Sequence of chain 1.B:
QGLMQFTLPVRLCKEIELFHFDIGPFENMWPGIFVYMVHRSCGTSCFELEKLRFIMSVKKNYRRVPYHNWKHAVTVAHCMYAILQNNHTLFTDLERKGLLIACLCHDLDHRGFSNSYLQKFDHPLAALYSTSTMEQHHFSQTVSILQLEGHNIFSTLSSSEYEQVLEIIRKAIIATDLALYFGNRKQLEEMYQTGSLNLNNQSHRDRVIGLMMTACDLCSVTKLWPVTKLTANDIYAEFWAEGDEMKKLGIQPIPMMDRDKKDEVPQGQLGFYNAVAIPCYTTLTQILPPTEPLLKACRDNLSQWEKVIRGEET

Binding-site contacts:
Ligand atom N9 contacts residue MET267 of chain 1.B at 3.4 Å (h-bond).
Ligand atom N20 contacts residue THR242 of chain 1.B at 3.7 Å.
Ligand atom C10 contacts residue MET267 of chain 1.B at 3.4 Å (hydrophobic).
Ligand atom C8 contacts residue PHE283 of chain 1.B at 3.5 Å (hydrophobic).
Ligand atom C28 contacts residue SER231 of chain 1.B at 2.9 Å.
Ligand atom C10 contacts residue PHE283 of chain 1.B at 3.6 Å (hydrophobic).
Ligand atom C11 contacts residue GLN280 of chain 1.B at 3.8 Å.
Ligand atom C23 contacts residue SER231 of chain 1.B at 3.7 Å.
Ligand atom C1 contacts residue PHE283 of chain 1.B at 3.4 Å (hydrophobic).
Ligand atom C29 contacts residue LEU229 of chain 1.B at 3.9 Å (hydrophobic).
Ligand atom C12 contacts residue PHE250 of chain 1.B at 3.9 Å (hydrophobic).
Ligand atom N7 contacts residue MET267 of chain 1.B at 3.4 Å (h-bond).
Ligand atom C23 contacts residue THR239 of chain 1.B at 3.2 Å.
Ligand atom C25 contacts residue LEU229 of chain 1.B at 3.6 Å (hydrophobic).
Ligand atom C27 contacts residue GLN280 of chain 1.B at 3.1 Å.
Ligand atom C4 contacts residue LEU189 of chain 1.B at 3.6 Å (hydrophobic).
Ligand atom C26 contacts residue GLY279 of chain 1.B at 3.3 Å.
Ligand atom C11 contacts residue MET267 of chain 1.B at 3.5 Å (hydrophobic).
Ligand atom C16 contacts residue PHE283 of chain 1.B at 3.8 Å (hydrophobic).
Ligand atom O18 contacts residue GLN280 of chain 1.B at 2.9 Å (h-bond).
Ligand atom N20 contacts residue SER231 of chain 1.B at 2.7 Å (h-bond).
Ligand atom C11 contacts residue TYR247 of chain 1.B at 3.6 Å (hydrophobic).
Ligand atom N14 contacts residue PHE283 of chain 1.B at 3.5 Å.
Ligand atom N19 contacts residue GLN280 of chain 1.B at 3.7 Å.
Ligand atom C12 contacts residue PHE283 of chain 1.B at 3.9 Å (hydrophobic).
Ligand atom C27 contacts residue ALA243 of chain 1.B at 3.9 Å (hydrophobic).
Ligand atom N20 contacts residue ILE246 of chain 1.B at 3.5 Å.
Ligand atom C21 contacts residue VAL232 of chain 1.B at 3.9 Å (hydrophobic).
Ligand atom N9 contacts residue PHE283 of chain 1.B at 3.5 Å.
Ligand atom C13 contacts residue MET267 of chain 1.B at 3.5 Å (hydrophobic).
Ligand atom N15 contacts residue PHE283 of chain 1.B at 3.5 Å.
Ligand atom C24 contacts residue PHE283 of chain 1.B at 3.8 Å (hydrophobic).
Ligand atom N19 contacts residue THR239 of chain 1.B at 3.7 Å.
Ligand atom C3 contacts residue LEU189 of chain 1.B at 3.6 Å (hydrophobic).
Ligand atom C6 contacts residue PHE283 of chain 1.B at 3.5 Å (hydrophobic).
Ligand atom N14 contacts residue PHE250 of chain 1.B at 3.8 Å.
Ligand atom N19 contacts residue ALA243 of chain 1.B at 3.3 Å.
Ligand atom C13 contacts residue GLY279 of chain 1.B at 3.9 Å.
Ligand atom C28 contacts residue ILE246 of chain 1.B at 3.1 Å (hydrophobic).
Ligand atom C23 contacts residue ALA243 of chain 1.B at 3.7 Å (hydrophobic).

A small-molecule ligand and the protein it binds are described below.
Small molecule (SMILES): Cc1ccc(Nc2cncnc2)c(C(=O)Nc2cc(C)nn2-c2ccccc2)n1